Sequence of chain 1.A:
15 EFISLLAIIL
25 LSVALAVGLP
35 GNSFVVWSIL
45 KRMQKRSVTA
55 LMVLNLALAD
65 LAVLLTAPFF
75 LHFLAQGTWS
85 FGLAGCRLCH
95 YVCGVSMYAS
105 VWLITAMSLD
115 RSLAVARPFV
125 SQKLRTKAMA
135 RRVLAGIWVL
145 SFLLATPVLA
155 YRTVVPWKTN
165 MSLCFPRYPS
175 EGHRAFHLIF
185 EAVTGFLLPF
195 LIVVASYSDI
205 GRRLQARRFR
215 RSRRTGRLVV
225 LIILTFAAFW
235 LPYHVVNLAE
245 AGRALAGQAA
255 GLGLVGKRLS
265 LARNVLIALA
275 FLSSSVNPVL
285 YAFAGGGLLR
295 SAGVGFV

Binding-site contacts:
Ligand atom CBF contacts residue ASN59 of chain 1.A at 4.5 Å.
Ligand atom OAG contacts residue ARG135 of chain 1.A at 4.3 Å.
Ligand atom OAG contacts residue LEU55 of chain 1.A at 4.1 Å.
Ligand atom CAQ contacts residue TRP142 of chain 1.A at 4.2 Å (hydrophobic).
Ligand atom CAX contacts residue ARG135 of chain 1.A at 4.4 Å.
Ligand atom CAL contacts residue ARG135 of chain 1.A at 3.5 Å.
Ligand atom CAM contacts residue ARG135 of chain 1.A at 4.1 Å.
Ligand atom CAK contacts residue TRP142 of chain 1.A at 4.0 Å (hydrophobic).
Ligand atom CAP contacts residue PHE146 of chain 1.A at 3.5 Å (hydrophobic).
Ligand atom OAH contacts residue LEU55 of chain 1.A at 4.1 Å.
Ligand atom CAQ contacts residue PHE146 of chain 1.A at 3.9 Å (hydrophobic).
Ligand atom CAU contacts residue LEU62 of chain 1.A at 4.0 Å (hydrophobic).
Ligand atom OAH contacts residue ARG135 of chain 1.A at 3.9 Å.
Ligand atom CBG contacts residue TRP142 of chain 1.A at 3.9 Å (hydrophobic).
Ligand atom CBA contacts residue VAL96 of chain 1.A at 3.8 Å (hydrophobic).
Ligand atom CAT contacts residue ASN59 of chain 1.A at 3.6 Å.
Ligand atom OAH contacts residue ARG50 of chain 1.A at 3.9 Å.
Ligand atom OAG contacts residue LEU138 of chain 1.A at 4.2 Å.
Ligand atom CBF contacts residue TRP142 of chain 1.A at 4.2 Å (hydrophobic).
Ligand atom CAA contacts residue VAL96 of chain 1.A at 4.5 Å (hydrophobic).
Ligand atom CAL contacts residue LEU55 of chain 1.A at 4.2 Å (hydrophobic).
Ligand atom CBE contacts residue TRP142 of chain 1.A at 3.8 Å (hydrophobic).
Ligand atom CAY contacts residue ARG135 of chain 1.A at 4.3 Å.
Ligand atom CAX contacts residue LEU55 of chain 1.A at 4.2 Å (hydrophobic).
Ligand atom CAR contacts residue ASN59 of chain 1.A at 4.5 Å.
Ligand atom CAU contacts residue TRP142 of chain 1.A at 4.1 Å (hydrophobic).
Ligand atom CAC contacts residue ALA66 of chain 1.A at 4.5 Å (hydrophobic).
Ligand atom CAP contacts residue TRP142 of chain 1.A at 3.9 Å (hydrophobic).
Ligand atom CAS contacts residue LEU62 of chain 1.A at 3.9 Å (hydrophobic).

A small-molecule ligand and the protein it binds are described below.
Small molecule (SMILES): CC(C)CCC[C@@H](C)[C@H]1CC[C@H]2[C@@H]3CC=C4C[C@@H](OC(=O)CCC(=O)O)CC[C@]4(C)[C@H]3CC[C@]12C